The small molecule below binds the protein below.
Small molecule (SMILES): O=C(O)c1ccccc1Nc1cccc(C(F)(F)F)c1

Binding-site contacts:
Ligand atom C4 contacts residue LEU162 of chain 1.A at 3.1 Å (hydrophobic).
Ligand atom C3 contacts residue ASN59 of chain 1.A at 4.3 Å.
Ligand atom C7 contacts residue ASN59 of chain 1.A at 3.4 Å.
Ligand atom C2 contacts residue ASN59 of chain 1.A at 3.5 Å.
Ligand atom C3' contacts residue PRO55 of chain 1.A at 4.3 Å (hydrophobic).
Ligand atom C4' contacts residue TYR166 of chain 1.A at 4.4 Å (hydrophobic).
Ligand atom C5' contacts residue ASN165 of chain 1.A at 3.4 Å.
Ligand atom C4' contacts residue GLU169 of chain 1.A at 4.1 Å.
Ligand atom N contacts residue ASN165 of chain 1.A at 4.2 Å.
Ligand atom C7' contacts residue PHE5 of chain 1.A at 3.8 Å (hydrophobic).
Ligand atom C5' contacts residue TYR166 of chain 1.A at 3.6 Å (hydrophobic).
Ligand atom C6' contacts residue PRO55 of chain 1.A at 4.4 Å (hydrophobic).
Ligand atom C5 contacts residue ASN165 of chain 1.A at 3.1 Å.
Ligand atom C4 contacts residue ASN165 of chain 1.A at 3.2 Å.
Ligand atom C6 contacts residue LEU162 of chain 1.A at 4.1 Å (hydrophobic).
Ligand atom C1' contacts residue ASN165 of chain 1.A at 4.3 Å.
Ligand atom C4' contacts residue PHE5 of chain 1.A at 3.8 Å (hydrophobic).
Ligand atom C6' contacts residue LEU162 of chain 1.A at 4.2 Å (hydrophobic).
Ligand atom C6 contacts residue ASN165 of chain 1.A at 3.8 Å.
Ligand atom C3 contacts residue LEU162 of chain 1.A at 4.0 Å (hydrophobic).
Ligand atom F2 contacts residue PHE5 of chain 1.A at 3.1 Å.
Ligand atom C5 contacts residue GLU161 of chain 1.A at 4.3 Å.
Ligand atom C1 contacts residue ASN59 of chain 1.A at 3.6 Å.
Ligand atom C4' contacts residue ASN165 of chain 1.A at 4.4 Å.
Ligand atom C6 contacts residue GLY56 of chain 1.A at 4.3 Å.
Ligand atom C3 contacts residue GLU161 of chain 1.A at 3.5 Å.
Ligand atom C6' contacts residue TYR166 of chain 1.A at 4.0 Å (hydrophobic).
Ligand atom C5 contacts residue LEU162 of chain 1.A at 3.3 Å (hydrophobic).
Ligand atom C3' contacts residue PHE5 of chain 1.A at 4.2 Å (hydrophobic).
Ligand atom F2 contacts residue GLU169 of chain 1.A at 3.4 Å.
Ligand atom O1 contacts residue GLY56 of chain 1.A at 4.1 Å.
Ligand atom C2 contacts residue GLU161 of chain 1.A at 3.9 Å.
Ligand atom C4 contacts residue GLU161 of chain 1.A at 3.6 Å.
Ligand atom O2 contacts residue ASN59 of chain 1.A at 3.7 Å.
Ligand atom F3 contacts residue PRO55 of chain 1.A at 3.7 Å.
Ligand atom C3 contacts residue ASN165 of chain 1.A at 4.1 Å.
Ligand atom N contacts residue GLY56 of chain 1.A at 4.4 Å.
Ligand atom C6' contacts residue ASN165 of chain 1.A at 3.4 Å.
Ligand atom O1 contacts residue ASN59 of chain 1.A at 3.8 Å.
Ligand atom F3 contacts residue PHE5 of chain 1.A at 3.7 Å.

Sequence of chain 1.A:
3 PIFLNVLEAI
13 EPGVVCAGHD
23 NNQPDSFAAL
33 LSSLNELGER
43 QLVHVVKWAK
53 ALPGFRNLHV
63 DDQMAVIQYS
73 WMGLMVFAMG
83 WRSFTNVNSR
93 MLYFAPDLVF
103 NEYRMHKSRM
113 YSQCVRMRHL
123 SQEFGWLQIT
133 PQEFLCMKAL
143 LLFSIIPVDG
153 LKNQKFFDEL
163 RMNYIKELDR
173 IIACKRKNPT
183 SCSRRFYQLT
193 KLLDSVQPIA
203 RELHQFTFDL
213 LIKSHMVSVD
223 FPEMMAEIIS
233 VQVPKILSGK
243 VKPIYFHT